Binding-site contacts:
Ligand atom O6 contacts residue LYS558 of chain 1.B at 4.5 Å.
Ligand atom C4 contacts residue ASN282 of chain 1.C at 4.2 Å.
Ligand atom C3 contacts residue ASN282 of chain 1.C at 3.8 Å.
Ligand atom C5 contacts residue ASN282 of chain 1.C at 3.7 Å.
Ligand atom C7 contacts residue ASN282 of chain 1.C at 3.9 Å.
Ligand atom O7 contacts residue ASN282 of chain 1.C at 4.4 Å.
Ligand atom N2 contacts residue ASN282 of chain 1.C at 2.9 Å (h-bond).
Ligand atom O5 contacts residue ASN282 of chain 1.C at 2.4 Å (h-bond).
Ligand atom C2 contacts residue ASN282 of chain 1.C at 2.5 Å.
Ligand atom C1 contacts residue ASN282 of chain 1.C at 1.4 Å.

Sequence of chain 1.C:
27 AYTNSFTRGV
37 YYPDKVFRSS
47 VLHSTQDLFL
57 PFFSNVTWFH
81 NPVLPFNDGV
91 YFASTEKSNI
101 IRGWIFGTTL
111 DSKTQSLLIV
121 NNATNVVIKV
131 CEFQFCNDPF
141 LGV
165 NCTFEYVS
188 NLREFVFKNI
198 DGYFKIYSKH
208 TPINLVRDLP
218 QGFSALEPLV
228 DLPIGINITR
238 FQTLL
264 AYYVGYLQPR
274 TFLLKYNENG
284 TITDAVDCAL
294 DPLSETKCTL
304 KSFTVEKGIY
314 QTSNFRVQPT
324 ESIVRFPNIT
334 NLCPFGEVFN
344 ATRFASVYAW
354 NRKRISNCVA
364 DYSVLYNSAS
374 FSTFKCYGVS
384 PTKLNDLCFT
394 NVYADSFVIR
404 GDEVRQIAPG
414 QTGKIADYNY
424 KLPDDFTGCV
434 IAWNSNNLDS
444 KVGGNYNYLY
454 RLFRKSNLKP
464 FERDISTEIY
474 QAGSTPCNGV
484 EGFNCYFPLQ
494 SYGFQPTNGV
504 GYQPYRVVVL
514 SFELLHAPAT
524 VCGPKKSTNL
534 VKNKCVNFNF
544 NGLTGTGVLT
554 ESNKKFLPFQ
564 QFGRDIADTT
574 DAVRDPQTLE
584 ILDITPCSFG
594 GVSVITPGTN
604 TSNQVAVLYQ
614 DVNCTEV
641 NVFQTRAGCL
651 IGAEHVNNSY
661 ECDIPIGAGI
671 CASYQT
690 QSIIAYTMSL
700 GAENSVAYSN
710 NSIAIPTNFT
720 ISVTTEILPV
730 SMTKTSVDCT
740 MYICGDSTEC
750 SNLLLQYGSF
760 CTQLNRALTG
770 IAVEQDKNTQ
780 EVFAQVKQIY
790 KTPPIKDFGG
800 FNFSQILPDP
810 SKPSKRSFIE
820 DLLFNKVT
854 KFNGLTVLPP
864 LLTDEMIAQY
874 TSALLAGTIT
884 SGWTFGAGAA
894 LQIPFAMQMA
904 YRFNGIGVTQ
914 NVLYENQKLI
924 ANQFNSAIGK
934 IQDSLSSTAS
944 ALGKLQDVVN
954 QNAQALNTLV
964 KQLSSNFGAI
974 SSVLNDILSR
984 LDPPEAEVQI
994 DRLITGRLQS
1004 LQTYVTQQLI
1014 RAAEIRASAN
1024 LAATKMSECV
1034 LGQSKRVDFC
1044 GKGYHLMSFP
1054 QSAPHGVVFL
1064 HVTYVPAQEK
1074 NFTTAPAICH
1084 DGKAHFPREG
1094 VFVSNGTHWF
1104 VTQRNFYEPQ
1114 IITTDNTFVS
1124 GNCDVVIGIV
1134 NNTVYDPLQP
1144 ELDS

Sequence of chain 1.B:
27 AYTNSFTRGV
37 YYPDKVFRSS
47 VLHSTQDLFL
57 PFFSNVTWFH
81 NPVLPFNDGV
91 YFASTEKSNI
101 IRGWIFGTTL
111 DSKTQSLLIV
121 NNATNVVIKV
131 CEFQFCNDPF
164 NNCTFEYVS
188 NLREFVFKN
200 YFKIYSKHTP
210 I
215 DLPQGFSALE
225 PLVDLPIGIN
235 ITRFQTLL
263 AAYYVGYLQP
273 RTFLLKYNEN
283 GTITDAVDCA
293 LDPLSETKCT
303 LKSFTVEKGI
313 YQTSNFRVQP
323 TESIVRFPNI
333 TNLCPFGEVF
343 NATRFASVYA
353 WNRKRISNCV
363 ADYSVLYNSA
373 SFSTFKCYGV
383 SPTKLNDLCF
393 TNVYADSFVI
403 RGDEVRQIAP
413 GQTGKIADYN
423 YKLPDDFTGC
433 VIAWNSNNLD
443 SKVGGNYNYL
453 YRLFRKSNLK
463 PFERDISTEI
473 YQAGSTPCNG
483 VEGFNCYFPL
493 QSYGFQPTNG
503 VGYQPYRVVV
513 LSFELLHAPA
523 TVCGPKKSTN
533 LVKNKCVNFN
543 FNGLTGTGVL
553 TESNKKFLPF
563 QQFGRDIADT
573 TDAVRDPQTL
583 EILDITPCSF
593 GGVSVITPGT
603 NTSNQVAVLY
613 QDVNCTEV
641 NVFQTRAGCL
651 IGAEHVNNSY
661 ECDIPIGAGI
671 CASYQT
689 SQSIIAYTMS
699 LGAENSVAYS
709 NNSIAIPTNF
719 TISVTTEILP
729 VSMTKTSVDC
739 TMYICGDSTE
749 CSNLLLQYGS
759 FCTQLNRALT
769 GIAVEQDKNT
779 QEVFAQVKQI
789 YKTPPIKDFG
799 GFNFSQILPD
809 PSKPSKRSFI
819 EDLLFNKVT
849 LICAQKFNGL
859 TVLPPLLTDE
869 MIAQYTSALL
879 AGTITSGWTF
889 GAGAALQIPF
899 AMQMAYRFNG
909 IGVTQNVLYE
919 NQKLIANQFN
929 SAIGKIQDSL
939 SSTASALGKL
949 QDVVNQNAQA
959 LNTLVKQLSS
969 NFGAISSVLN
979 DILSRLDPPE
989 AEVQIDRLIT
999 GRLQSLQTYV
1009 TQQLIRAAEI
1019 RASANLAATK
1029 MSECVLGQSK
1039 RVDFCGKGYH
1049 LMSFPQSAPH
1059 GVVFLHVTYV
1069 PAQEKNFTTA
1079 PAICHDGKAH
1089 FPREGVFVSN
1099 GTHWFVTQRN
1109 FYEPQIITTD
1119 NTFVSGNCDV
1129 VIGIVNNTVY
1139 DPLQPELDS

A protein and the small-molecule ligand that binds it are described below.
Small molecule (SMILES): CC(=O)N[C@@H]1[C@@H](O)[C@H](O)[C@@H](CO)O[C@H]1O